Binding-site contacts:
Ligand atom C30 contacts residue ALA90 of chain 1.A at 3.4 Å (hydrophobic).
Ligand atom C25 contacts residue ALA90 of chain 1.A at 3.4 Å (hydrophobic).
Ligand atom C14 contacts residue THR94 of chain 1.A at 3.7 Å.
Ligand atom N19 contacts residue ALA90 of chain 1.A at 3.2 Å (h-bond).
Ligand atom C28 contacts residue GLY93 of chain 1.A at 3.8 Å.
Ligand atom C22 contacts residue LEU140 of chain 1.A at 3.5 Å (hydrophobic).
Ligand atom C1 contacts residue TYR96 of chain 1.A at 3.3 Å (hydrophobic).
Ligand atom C17 contacts residue LEU140 of chain 1.A at 3.5 Å (hydrophobic).
Ligand atom N24 contacts residue ALA90 of chain 1.A at 2.7 Å (h-bond).
Ligand atom O8 contacts residue GLU137 of chain 1.A at 2.9 Å (salt-bridge).
Ligand atom C13 contacts residue LEU16 of chain 1.A at 3.6 Å (hydrophobic).
Ligand atom C18 contacts residue ALA37 of chain 1.A at 3.3 Å (hydrophobic).
Ligand atom C17 contacts residue ALA37 of chain 1.A at 3.8 Å (hydrophobic).
Ligand atom C28 contacts residue LEU16 of chain 1.A at 3.7 Å (hydrophobic).
Ligand atom C20 contacts residue LEU16 of chain 1.A at 3.7 Å (hydrophobic).
Ligand atom C25 contacts residue LEU16 of chain 1.A at 3.7 Å (hydrophobic).
Ligand atom C20 contacts residue LEU140 of chain 1.A at 3.9 Å (hydrophobic).
Ligand atom CL1 contacts residue THR94 of chain 1.A at 3.4 Å.
Ligand atom C13 contacts residue GLY17 of chain 1.A at 3.8 Å.
Ligand atom C6 contacts residue TYR96 of chain 1.A at 3.6 Å (hydrophobic).
Ligand atom C15 contacts residue GLU137 of chain 1.A at 3.4 Å.
Ligand atom F23 contacts residue ALA37 of chain 1.A at 3.8 Å.
Ligand atom C29 contacts residue GLY93 of chain 1.A at 3.8 Å.
Ligand atom C26 contacts residue GLY93 of chain 1.A at 3.6 Å.
Ligand atom C18 contacts residue GLU88 of chain 1.A at 3.4 Å.
Ligand atom N21 contacts residue LEU140 of chain 1.A at 3.5 Å.
Ligand atom C20 contacts residue ALA90 of chain 1.A at 3.8 Å (hydrophobic).
Ligand atom C7 contacts residue GLU137 of chain 1.A at 3.6 Å.
Ligand atom N16 contacts residue VAL24 of chain 1.A at 3.5 Å.
Ligand atom C3 contacts residue GLU137 of chain 1.A at 3.7 Å.
Ligand atom C30 contacts residue GLY93 of chain 1.A at 3.7 Å.
Ligand atom C22 contacts residue VAL24 of chain 1.A at 3.9 Å (hydrophobic).
Ligand atom F23 contacts residue LEU71 of chain 1.A at 3.7 Å.
Ligand atom C27 contacts residue GLY93 of chain 1.A at 3.7 Å.
Ligand atom N19 contacts residue LEU140 of chain 1.A at 3.7 Å.
Ligand atom N9 contacts residue THR94 of chain 1.A at 3.5 Å.
Ligand atom C11 contacts residue VAL24 of chain 1.A at 3.5 Å (hydrophobic).
Ligand atom C18 contacts residue LEU140 of chain 1.A at 3.6 Å (hydrophobic).
Ligand atom C12 contacts residue VAL24 of chain 1.A at 3.6 Å (hydrophobic).
Ligand atom C25 contacts residue GLY93 of chain 1.A at 3.6 Å.

This protein binds this small molecule.
Small molecule (SMILES): O=C(Nc1ccc(Nc2nc(Nc3ccc(O)cc3)ncc2F)cc1)c1ccccc1Cl

Sequence of chain 1.A:
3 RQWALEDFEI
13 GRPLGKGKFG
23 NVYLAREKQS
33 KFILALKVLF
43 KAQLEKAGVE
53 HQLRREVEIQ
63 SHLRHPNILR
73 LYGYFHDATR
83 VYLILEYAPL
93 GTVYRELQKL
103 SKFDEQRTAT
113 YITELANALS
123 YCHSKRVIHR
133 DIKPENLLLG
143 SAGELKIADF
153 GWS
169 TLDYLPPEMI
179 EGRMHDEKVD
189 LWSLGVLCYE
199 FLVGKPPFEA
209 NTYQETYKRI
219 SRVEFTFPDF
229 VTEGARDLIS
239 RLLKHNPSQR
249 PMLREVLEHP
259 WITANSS